Sequence of chain 1.M:
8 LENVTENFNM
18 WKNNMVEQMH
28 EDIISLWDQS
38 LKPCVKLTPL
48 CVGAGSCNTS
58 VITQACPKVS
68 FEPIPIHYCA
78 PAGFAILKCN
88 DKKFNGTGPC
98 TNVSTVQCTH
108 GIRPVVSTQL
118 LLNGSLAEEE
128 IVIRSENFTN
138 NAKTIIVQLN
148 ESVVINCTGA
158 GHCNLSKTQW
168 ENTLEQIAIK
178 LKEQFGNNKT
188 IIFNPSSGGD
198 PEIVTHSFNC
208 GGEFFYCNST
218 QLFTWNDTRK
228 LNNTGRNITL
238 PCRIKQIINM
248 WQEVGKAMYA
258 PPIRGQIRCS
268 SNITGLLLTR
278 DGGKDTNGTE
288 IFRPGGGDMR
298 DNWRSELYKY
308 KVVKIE

The small molecule below binds the protein below.
Small molecule (SMILES): CC(=O)N[C@@H]1[C@@H](O)[C@H](O)[C@@H](CO)O[C@H]1O

Binding-site contacts:
Ligand atom N2 contacts residue VAL11 of chain 1.M at 4.0 Å.
Ligand atom C3 contacts residue GLN51 of chain 1.R at 4.2 Å.
Ligand atom C6 contacts residue ASN10 of chain 1.M at 4.2 Å.
Ligand atom C7 contacts residue TRP53 of chain 1.R at 3.6 Å (hydrophobic).
Ligand atom C7 contacts residue SER58 of chain 1.R at 3.9 Å.
Ligand atom O3 contacts residue TYR95 of chain 1.Q at 3.8 Å.
Ligand atom C2 contacts residue GLN51 of chain 1.R at 4.3 Å.
Ligand atom C1 contacts residue ASN10 of chain 1.M at 1.5 Å.
Ligand atom O7 contacts residue GLN51 of chain 1.R at 2.5 Å (h-bond).
Ligand atom C7 contacts residue VAL11 of chain 1.M at 4.2 Å (hydrophobic).
Ligand atom O3 contacts residue ASN10 of chain 1.M at 4.2 Å.
Ligand atom C3 contacts residue ASN10 of chain 1.M at 2.9 Å.
Ligand atom C7 contacts residue LYS56 of chain 1.R at 4.3 Å.
Ligand atom C5 contacts residue ASN10 of chain 1.M at 2.8 Å.
Ligand atom C7 contacts residue GLN51 of chain 1.R at 3.1 Å.
Ligand atom O4 contacts residue ASN10 of chain 1.M at 4.3 Å.
Ligand atom C8 contacts residue GLN51 of chain 1.R at 4.5 Å.
Ligand atom O7 contacts residue THR98 of chain 1.M at 4.4 Å.
Ligand atom C8 contacts residue TRP53 of chain 1.R at 3.8 Å (hydrophobic).
Ligand atom C8 contacts residue GLU9 of chain 1.M at 4.5 Å.
Ligand atom O7 contacts residue VAL11 of chain 1.M at 4.5 Å.
Ligand atom O5 contacts residue ASN10 of chain 1.M at 2.4 Å (h-bond).
Ligand atom N2 contacts residue ASN10 of chain 1.M at 3.0 Å (h-bond).
Ligand atom O7 contacts residue TRP53 of chain 1.R at 4.2 Å.
Ligand atom N2 contacts residue TRP53 of chain 1.R at 3.4 Å.
Ligand atom C4 contacts residue ASN10 of chain 1.M at 3.4 Å.
Ligand atom C8 contacts residue ASN10 of chain 1.M at 4.2 Å.
Ligand atom C8 contacts residue LYS56 of chain 1.R at 3.5 Å.
Ligand atom C2 contacts residue ASN10 of chain 1.M at 2.5 Å.
Ligand atom C7 contacts residue ASN10 of chain 1.M at 3.9 Å.
Ligand atom C8 contacts residue THR98 of chain 1.M at 3.9 Å.
Ligand atom N2 contacts residue GLN51 of chain 1.R at 3.3 Å (h-bond).
Ligand atom O3 contacts residue GLN51 of chain 1.R at 3.4 Å (h-bond).
Ligand atom O7 contacts residue LYS56 of chain 1.R at 3.9 Å.
Ligand atom O7 contacts residue SER58 of chain 1.R at 3.0 Å (h-bond).
Ligand atom O3 contacts residue SER58 of chain 1.R at 4.1 Å.
Ligand atom O4 contacts residue TYR95 of chain 1.Q at 3.5 Å.

Sequence of chain 1.R:
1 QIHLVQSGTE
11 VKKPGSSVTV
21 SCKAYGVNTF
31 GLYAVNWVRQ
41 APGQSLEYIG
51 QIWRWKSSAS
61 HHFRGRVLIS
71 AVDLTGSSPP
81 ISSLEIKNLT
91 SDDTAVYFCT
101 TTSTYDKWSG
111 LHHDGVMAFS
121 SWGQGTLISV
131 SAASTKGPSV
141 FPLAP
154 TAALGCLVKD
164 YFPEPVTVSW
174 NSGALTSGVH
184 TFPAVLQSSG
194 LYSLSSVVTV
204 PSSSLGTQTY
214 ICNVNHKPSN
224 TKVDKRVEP

Sequence of chain 1.Q:
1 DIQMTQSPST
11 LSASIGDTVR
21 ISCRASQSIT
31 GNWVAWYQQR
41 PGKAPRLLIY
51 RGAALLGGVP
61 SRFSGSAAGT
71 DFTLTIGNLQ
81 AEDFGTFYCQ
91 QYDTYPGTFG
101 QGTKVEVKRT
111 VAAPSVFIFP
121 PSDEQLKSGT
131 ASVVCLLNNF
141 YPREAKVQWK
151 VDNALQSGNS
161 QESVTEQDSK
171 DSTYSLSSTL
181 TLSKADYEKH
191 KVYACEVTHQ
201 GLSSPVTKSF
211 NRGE